Sequence of chain 1.D:
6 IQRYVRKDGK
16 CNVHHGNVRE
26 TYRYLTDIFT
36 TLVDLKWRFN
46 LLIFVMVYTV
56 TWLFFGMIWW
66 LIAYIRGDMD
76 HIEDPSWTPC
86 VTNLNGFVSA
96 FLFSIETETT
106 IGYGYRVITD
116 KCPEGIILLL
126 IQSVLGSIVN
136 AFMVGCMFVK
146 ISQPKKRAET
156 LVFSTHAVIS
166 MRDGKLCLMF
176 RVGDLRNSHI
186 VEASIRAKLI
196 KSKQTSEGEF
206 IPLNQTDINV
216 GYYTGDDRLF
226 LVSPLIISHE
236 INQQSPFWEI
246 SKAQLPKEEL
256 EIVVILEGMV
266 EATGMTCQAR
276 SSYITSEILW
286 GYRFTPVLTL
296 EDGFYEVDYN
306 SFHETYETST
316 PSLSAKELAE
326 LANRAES

This protein binds this small molecule.
Small molecule (SMILES): CCCCCCCC(=O)OC[C@H](COP(=O)(O)O[C@@H]1[C@H](O)[C@H](O)[C@@H](OP(=O)(O)O)[C@H](OP(=O)(O)O)[C@H]1O)OC(=O)CCCCCCC

Binding-site contacts:
Ligand atom O53 contacts residue LYS145 of chain 1.D at 2.9 Å (salt-bridge).
Ligand atom O13 contacts residue LYS41 of chain 1.D at 3.6 Å.
Ligand atom O13 contacts residue ARG43 of chain 1.D at 3.3 Å (salt-bridge).
Ligand atom C3 contacts residue LYS41 of chain 1.D at 3.9 Å.
Ligand atom O52 contacts residue TRP42 of chain 1.D at 3.7 Å.
Ligand atom O5 contacts residue LYS151 of chain 1.D at 3.5 Å (salt-bridge).
Ligand atom O52 contacts residue LYS151 of chain 1.D at 2.7 Å (salt-bridge).
Ligand atom C1C contacts residue LYS41 of chain 1.D at 3.2 Å.
Ligand atom O51 contacts residue GLN148 of chain 1.D at 3.4 Å (h-bond).
Ligand atom O1 contacts residue TRP42 of chain 1.D at 3.5 Å.
Ligand atom O51 contacts residue LYS145 of chain 1.D at 3.6 Å.
Ligand atom C5 contacts residue LYS151 of chain 1.D at 3.7 Å.
Ligand atom O52 contacts residue LYS145 of chain 1.D at 3.9 Å.
Ligand atom O6 contacts residue LYS151 of chain 1.D at 3.4 Å (salt-bridge).
Ligand atom P5 contacts residue LYS145 of chain 1.D at 3.6 Å.
Ligand atom O3C contacts residue LYS41 of chain 1.D at 3.6 Å.
Ligand atom O2 contacts residue LYS41 of chain 1.D at 2.5 Å (salt-bridge).
Ligand atom O6 contacts residue TRP42 of chain 1.D at 3.1 Å.
Ligand atom P1 contacts residue LYS41 of chain 1.D at 4.0 Å.
Ligand atom O52 contacts residue GLN148 of chain 1.D at 3.3 Å (h-bond).
Ligand atom C2 contacts residue LYS41 of chain 1.D at 3.2 Å.
Ligand atom O53 contacts residue LEU40 of chain 1.D at 3.1 Å (h-bond).
Ligand atom O41 contacts residue LYS15 of chain 1.D at 3.6 Å.
Ligand atom C4A contacts residue TRP42 of chain 1.D at 3.4 Å (hydrophobic).
Ligand atom O11 contacts residue LYS41 of chain 1.D at 2.6 Å (salt-bridge).
Ligand atom C3A contacts residue TRP42 of chain 1.D at 3.3 Å (hydrophobic).
Ligand atom P5 contacts residue LYS151 of chain 1.D at 3.6 Å.
Ligand atom C1C contacts residue ARG43 of chain 1.D at 3.0 Å.
Ligand atom O13 contacts residue TRP42 of chain 1.D at 2.6 Å (h-bond).
Ligand atom C1C contacts residue TRP42 of chain 1.D at 3.2 Å (hydrophobic).
Ligand atom O3C contacts residue ARG43 of chain 1.D at 3.5 Å.
Ligand atom P5 contacts residue GLN148 of chain 1.D at 3.9 Å.
Ligand atom O4 contacts residue LYS15 of chain 1.D at 3.8 Å.
Ligand atom O3 contacts residue LYS41 of chain 1.D at 3.4 Å (salt-bridge).
Ligand atom O51 contacts residue LYS150 of chain 1.D at 3.6 Å.
Ligand atom O5 contacts residue LYS150 of chain 1.D at 3.6 Å.
Ligand atom C3C contacts residue ARG43 of chain 1.D at 3.6 Å.
Ligand atom O1A contacts residue ARG43 of chain 1.D at 3.3 Å.
Ligand atom P1 contacts residue TRP42 of chain 1.D at 3.8 Å.
Ligand atom O1B contacts residue PHE44 of chain 1.D at 4.0 Å.